Sequence of chain 1.A:
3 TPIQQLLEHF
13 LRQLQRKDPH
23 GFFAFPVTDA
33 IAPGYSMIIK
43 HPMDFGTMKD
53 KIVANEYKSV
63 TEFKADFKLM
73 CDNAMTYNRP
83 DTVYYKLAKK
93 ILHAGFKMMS

Binding-site contacts:
Ligand atom O11 contacts residue ASN80 of chain 1.A at 3.0 Å (h-bond).
Ligand atom C2 contacts residue ASN80 of chain 1.A at 3.9 Å.
Ligand atom C6 contacts residue PHE24 of chain 1.A at 4.4 Å (hydrophobic).
Ligand atom S9 contacts residue TYR86 of chain 1.A at 3.7 Å.
Ligand atom C8 contacts residue TYR86 of chain 1.A at 3.4 Å (hydrophobic).
Ligand atom C1 contacts residue TYR86 of chain 1.A at 3.4 Å (hydrophobic).
Ligand atom N13 contacts residue PHE25 of chain 1.A at 3.1 Å.
Ligand atom N12 contacts residue TYR86 of chain 1.A at 3.5 Å (h-bond).
Ligand atom N7 contacts residue ILE33 of chain 1.A at 3.4 Å.
Ligand atom C6 contacts residue ASN80 of chain 1.A at 4.3 Å.
Ligand atom C5 contacts residue PHE24 of chain 1.A at 3.3 Å (hydrophobic).
Ligand atom S9 contacts residue ILE33 of chain 1.A at 4.2 Å.
Ligand atom C3 contacts residue TYR86 of chain 1.A at 3.6 Å (hydrophobic).
Ligand atom C10 contacts residue ASN80 of chain 1.A at 3.9 Å.
Ligand atom O11 contacts residue PHE25 of chain 1.A at 4.3 Å.
Ligand atom N13 contacts residue VAL29 of chain 1.A at 3.3 Å.
Ligand atom O11 contacts residue VAL29 of chain 1.A at 4.1 Å.
Ligand atom C2 contacts residue ILE33 of chain 1.A at 4.3 Å (hydrophobic).
Ligand atom S9 contacts residue ASN80 of chain 1.A at 3.8 Å.
Ligand atom C1 contacts residue ILE33 of chain 1.A at 3.8 Å (hydrophobic).
Ligand atom C2 contacts residue TYR86 of chain 1.A at 3.9 Å (hydrophobic).
Ligand atom N7 contacts residue TYR86 of chain 1.A at 3.2 Å.
Ligand atom C3 contacts residue ILE33 of chain 1.A at 4.4 Å (hydrophobic).
Ligand atom C4 contacts residue ASN80 of chain 1.A at 3.5 Å.
Ligand atom O11 contacts residue ALA76 of chain 1.A at 3.9 Å.
Ligand atom C5 contacts residue TYR86 of chain 1.A at 4.0 Å (hydrophobic).
Ligand atom C6 contacts residue TYR86 of chain 1.A at 4.3 Å (hydrophobic).
Ligand atom C10 contacts residue PHE25 of chain 1.A at 3.8 Å (hydrophobic).
Ligand atom C8 contacts residue ILE33 of chain 1.A at 3.5 Å (hydrophobic).
Ligand atom O11 contacts residue TYR37 of chain 1.A at 4.1 Å.
Ligand atom N13 contacts residue PHE24 of chain 1.A at 3.7 Å.
Ligand atom C5 contacts residue VAL29 of chain 1.A at 4.4 Å (hydrophobic).
Ligand atom N12 contacts residue ILE33 of chain 1.A at 3.8 Å.
Ligand atom C6 contacts residue VAL29 of chain 1.A at 4.1 Å (hydrophobic).
Ligand atom C3 contacts residue PHE24 of chain 1.A at 4.0 Å (hydrophobic).
Ligand atom C4 contacts residue TYR86 of chain 1.A at 4.1 Å (hydrophobic).
Ligand atom C10 contacts residue VAL29 of chain 1.A at 3.6 Å (hydrophobic).
Ligand atom S9 contacts residue ALA34 of chain 1.A at 4.3 Å.

A protein and the small-molecule ligand that binds it are described below.
Small molecule (SMILES): NC(=O)c1ccc2nc(N)sc2c1